Sequence of chain 1.A:
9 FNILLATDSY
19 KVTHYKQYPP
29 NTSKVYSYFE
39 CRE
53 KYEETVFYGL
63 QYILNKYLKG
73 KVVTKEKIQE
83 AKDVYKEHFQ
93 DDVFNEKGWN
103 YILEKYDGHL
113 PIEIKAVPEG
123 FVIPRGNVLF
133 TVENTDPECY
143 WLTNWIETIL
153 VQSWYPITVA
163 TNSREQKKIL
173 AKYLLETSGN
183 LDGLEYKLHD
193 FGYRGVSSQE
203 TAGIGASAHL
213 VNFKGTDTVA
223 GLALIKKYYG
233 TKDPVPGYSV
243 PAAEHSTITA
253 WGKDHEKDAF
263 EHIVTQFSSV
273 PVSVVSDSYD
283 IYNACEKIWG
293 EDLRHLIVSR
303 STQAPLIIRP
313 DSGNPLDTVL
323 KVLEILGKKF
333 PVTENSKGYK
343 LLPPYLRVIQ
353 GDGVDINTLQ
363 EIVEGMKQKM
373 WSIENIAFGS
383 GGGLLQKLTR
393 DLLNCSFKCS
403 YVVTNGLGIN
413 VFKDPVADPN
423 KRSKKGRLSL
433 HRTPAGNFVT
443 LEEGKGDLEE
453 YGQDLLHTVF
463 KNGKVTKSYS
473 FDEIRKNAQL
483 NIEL

Binding-site contacts:
Ligand atom C26 contacts residue TYR188 of chain 1.A at 3.1 Å (hydrophobic).
Ligand atom C20 contacts residue LYS189 of chain 1.A at 3.8 Å.
Ligand atom C28 contacts residue ARG349 of chain 1.A at 3.6 Å.
Ligand atom S01 contacts residue ARG349 of chain 1.A at 3.8 Å.
Ligand atom C34 contacts residue ARG349 of chain 1.A at 3.5 Å.
Ligand atom N08 contacts residue LYS189 of chain 1.A at 3.1 Å (salt-bridge).
Ligand atom N08 contacts residue GLY185 of chain 1.A at 3.8 Å.
Ligand atom C34 contacts residue VAL350 of chain 1.A at 2.9 Å (hydrophobic).
Ligand atom C33 contacts residue ILE351 of chain 1.A at 3.6 Å (hydrophobic).
Ligand atom C23 contacts residue PRO307 of chain 1.A at 3.7 Å (hydrophobic).
Ligand atom C18 contacts residue PRO273 of chain 1.A at 4.0 Å (hydrophobic).
Ligand atom C18 contacts residue PRO307 of chain 1.A at 3.3 Å (hydrophobic).
Ligand atom C27 contacts residue ILE309 of chain 1.A at 3.9 Å (hydrophobic).
Ligand atom C30 contacts residue HIS191 of chain 1.A at 3.6 Å.
Ligand atom S01 contacts residue LYS189 of chain 1.A at 3.9 Å.
Ligand atom C16 contacts residue TYR188 of chain 1.A at 3.5 Å (hydrophobic).
Ligand atom C13 contacts residue TYR188 of chain 1.A at 3.7 Å (hydrophobic).
Ligand atom C26 contacts residue ALA379 of chain 1.A at 3.5 Å (hydrophobic).
Ligand atom C15 contacts residue TYR188 of chain 1.A at 3.7 Å (hydrophobic).
Ligand atom N07 contacts residue TYR188 of chain 1.A at 3.5 Å (h-bond).
Ligand atom N07 contacts residue ALA379 of chain 1.A at 3.9 Å.
Ligand atom N06 contacts residue TYR188 of chain 1.A at 3.6 Å.
Ligand atom N03 contacts residue TYR188 of chain 1.A at 3.7 Å.
Ligand atom C34 contacts residue ALA379 of chain 1.A at 3.4 Å (hydrophobic).
Ligand atom C21 contacts residue PRO307 of chain 1.A at 3.5 Å (hydrophobic).
Ligand atom C30 contacts residue ILE351 of chain 1.A at 3.4 Å (hydrophobic).
Ligand atom C20 contacts residue GLY185 of chain 1.A at 3.3 Å.
Ligand atom C18 contacts residue THR304 of chain 1.A at 3.9 Å.
Ligand atom C17 contacts residue TYR188 of chain 1.A at 3.8 Å (hydrophobic).
Ligand atom C31 contacts residue HIS191 of chain 1.A at 3.5 Å.
Ligand atom C34 contacts residue ILE309 of chain 1.A at 4.0 Å (hydrophobic).
Ligand atom C22 contacts residue TYR188 of chain 1.A at 3.7 Å (hydrophobic).
Ligand atom C32 contacts residue ARG349 of chain 1.A at 3.5 Å.
Ligand atom C29 contacts residue VAL242 of chain 1.A at 3.5 Å (hydrophobic).
Ligand atom C34 contacts residue ILE378 of chain 1.A at 3.8 Å (hydrophobic).
Ligand atom C33 contacts residue HIS191 of chain 1.A at 3.5 Å.
Ligand atom C23 contacts residue ILE309 of chain 1.A at 4.0 Å (hydrophobic).
Ligand atom C31 contacts residue ILE351 of chain 1.A at 3.8 Å (hydrophobic).
Ligand atom C19 contacts residue TYR188 of chain 1.A at 3.4 Å (hydrophobic).
Ligand atom N05 contacts residue GLY185 of chain 1.A at 3.4 Å.

This small molecule binds to this protein.
Small molecule (SMILES): CSc1ccc(CNC(=O)[C@H]2CCCN(c3ncnc4nn(-c5ccc(C)cc5)cc34)C2)cc1